Binding-site contacts:
Ligand atom C1 contacts residue VAL146 of chain 1.G at 4.2 Å (hydrophobic).
Ligand atom C1 contacts residue ASN141 of chain 1.G at 1.5 Å.
Ligand atom O6 contacts residue VAL146 of chain 1.G at 4.0 Å.
Ligand atom C8 contacts residue ASN141 of chain 1.G at 3.4 Å.
Ligand atom C3 contacts residue ASN141 of chain 1.G at 3.9 Å.
Ligand atom C8 contacts residue ALA142 of chain 1.G at 3.9 Å (hydrophobic).
Ligand atom C4 contacts residue ASN141 of chain 1.G at 4.3 Å.
Ligand atom C7 contacts residue ASN144 of chain 1.G at 4.1 Å.
Ligand atom C8 contacts residue THR143 of chain 1.G at 3.3 Å.
Ligand atom C8 contacts residue ASN144 of chain 1.G at 3.1 Å.
Ligand atom O5 contacts residue VAL146 of chain 1.G at 4.1 Å.
Ligand atom O7 contacts residue ASN141 of chain 1.G at 3.3 Å (h-bond).
Ligand atom C7 contacts residue ALA142 of chain 1.G at 4.5 Å (hydrophobic).
Ligand atom N2 contacts residue ASN144 of chain 1.G at 3.8 Å.
Ligand atom C7 contacts residue ASN141 of chain 1.G at 3.4 Å.
Ligand atom O7 contacts residue ALA142 of chain 1.G at 4.3 Å.
Ligand atom C1 contacts residue ASN144 of chain 1.G at 4.4 Å.
Ligand atom C2 contacts residue ASN141 of chain 1.G at 2.5 Å.
Ligand atom C5 contacts residue ASN141 of chain 1.G at 3.8 Å.
Ligand atom N2 contacts residue ASN141 of chain 1.G at 3.0 Å (h-bond).
Ligand atom C5 contacts residue VAL146 of chain 1.G at 4.1 Å (hydrophobic).
Ligand atom O5 contacts residue ASN141 of chain 1.G at 2.4 Å (h-bond).

A small-molecule ligand and the protein it binds are described below.
Small molecule (SMILES): CC(=O)N[C@@H]1[C@@H](O)[C@H](O)[C@@H](CO)O[C@H]1O

Sequence of chain 1.G:
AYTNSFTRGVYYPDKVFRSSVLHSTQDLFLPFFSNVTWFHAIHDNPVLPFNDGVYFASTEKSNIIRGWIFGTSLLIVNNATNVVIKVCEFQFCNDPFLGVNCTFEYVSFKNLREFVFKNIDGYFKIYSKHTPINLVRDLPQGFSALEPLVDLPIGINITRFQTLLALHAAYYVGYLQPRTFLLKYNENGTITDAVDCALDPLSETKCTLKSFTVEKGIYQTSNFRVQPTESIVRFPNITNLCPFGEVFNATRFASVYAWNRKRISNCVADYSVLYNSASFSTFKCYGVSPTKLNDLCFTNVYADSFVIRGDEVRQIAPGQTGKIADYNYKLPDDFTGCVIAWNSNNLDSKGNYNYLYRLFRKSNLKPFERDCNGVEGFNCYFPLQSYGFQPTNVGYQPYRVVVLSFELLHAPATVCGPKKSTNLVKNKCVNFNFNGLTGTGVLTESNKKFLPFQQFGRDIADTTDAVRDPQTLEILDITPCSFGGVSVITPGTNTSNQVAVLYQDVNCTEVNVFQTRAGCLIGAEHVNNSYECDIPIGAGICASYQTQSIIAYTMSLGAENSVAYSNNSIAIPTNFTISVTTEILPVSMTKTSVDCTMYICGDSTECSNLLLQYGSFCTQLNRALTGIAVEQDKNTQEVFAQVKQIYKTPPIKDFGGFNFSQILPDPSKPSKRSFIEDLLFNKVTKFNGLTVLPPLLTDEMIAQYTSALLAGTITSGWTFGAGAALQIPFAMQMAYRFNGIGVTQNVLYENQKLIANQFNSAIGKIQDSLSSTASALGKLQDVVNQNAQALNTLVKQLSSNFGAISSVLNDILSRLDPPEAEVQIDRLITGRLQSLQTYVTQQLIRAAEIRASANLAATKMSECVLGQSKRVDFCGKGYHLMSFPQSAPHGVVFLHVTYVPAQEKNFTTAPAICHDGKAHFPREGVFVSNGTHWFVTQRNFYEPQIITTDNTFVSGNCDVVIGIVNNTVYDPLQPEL